Binding-site contacts:
Ligand atom C8 contacts residue GLU197 of chain 1.N at 3.7 Å.
Ligand atom C7 contacts residue GLU197 of chain 1.N at 4.3 Å.
Ligand atom O5 contacts residue ASN196 of chain 1.N at 2.4 Å (h-bond).
Ligand atom C7 contacts residue ASN196 of chain 1.N at 3.1 Å.
Ligand atom O7 contacts residue ASN196 of chain 1.N at 3.0 Å (h-bond).
Ligand atom C4 contacts residue ASN196 of chain 1.N at 4.2 Å.
Ligand atom C8 contacts residue ASN196 of chain 1.N at 3.6 Å.
Ligand atom O4 contacts residue SER26 of chain 1.H at 4.0 Å.
Ligand atom N2 contacts residue ASN196 of chain 1.N at 2.8 Å (h-bond).
Ligand atom C5 contacts residue ASN196 of chain 1.N at 3.7 Å.
Ligand atom C2 contacts residue ASN196 of chain 1.N at 2.3 Å.
Ligand atom C3 contacts residue ASN196 of chain 1.N at 3.7 Å.
Ligand atom C1 contacts residue ASN196 of chain 1.N at 1.4 Å.
Ligand atom N2 contacts residue GLU197 of chain 1.N at 4.1 Å.

Sequence of chain 1.N:
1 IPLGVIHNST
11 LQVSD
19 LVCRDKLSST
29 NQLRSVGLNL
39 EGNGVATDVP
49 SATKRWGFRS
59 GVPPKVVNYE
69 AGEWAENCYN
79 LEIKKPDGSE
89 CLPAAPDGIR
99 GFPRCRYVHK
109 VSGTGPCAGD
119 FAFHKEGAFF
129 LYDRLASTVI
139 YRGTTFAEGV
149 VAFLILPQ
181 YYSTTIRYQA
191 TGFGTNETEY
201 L

This protein binds this small molecule.
Small molecule (SMILES): CC(=O)N[C@@H]1[C@@H](O)[C@H](O)[C@@H](CO)O[C@H]1O

Sequence of chain 1.H:
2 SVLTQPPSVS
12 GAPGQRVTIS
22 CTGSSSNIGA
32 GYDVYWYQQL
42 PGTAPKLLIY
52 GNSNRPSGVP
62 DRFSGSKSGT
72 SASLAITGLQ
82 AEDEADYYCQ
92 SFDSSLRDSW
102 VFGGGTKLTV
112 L